Sequence of chain 2.A:
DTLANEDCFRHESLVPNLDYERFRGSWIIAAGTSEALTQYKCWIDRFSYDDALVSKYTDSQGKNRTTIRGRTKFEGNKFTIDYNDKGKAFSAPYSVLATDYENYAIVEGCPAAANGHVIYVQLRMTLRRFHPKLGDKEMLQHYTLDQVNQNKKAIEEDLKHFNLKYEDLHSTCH

This small molecule binds to this protein.
Small molecule (SMILES): NCCc1ccc(O)cc1

Binding-site contacts:
Ligand atom C6 contacts residue ILE31 of chain 2.A at 3.7 Å (hydrophobic).
Ligand atom C2 contacts residue ILE31 of chain 2.A at 4.2 Å (hydrophobic).
Ligand atom O10 contacts residue THR174 of chain 2.A at 4.4 Å.
Ligand atom C1 contacts residue PHE92 of chain 2.A at 4.4 Å (hydrophobic).
Ligand atom C4 contacts residue TYR85 of chain 2.A at 4.4 Å (hydrophobic).
Ligand atom C2 contacts residue PHE92 of chain 2.A at 4.0 Å (hydrophobic).
Ligand atom C6 contacts residue LEU39 of chain 2.A at 3.6 Å (hydrophobic).
Ligand atom C7 contacts residue TYR122 of chain 2.A at 4.0 Å (hydrophobic).
Ligand atom C5 contacts residue TRP45 of chain 2.A at 3.5 Å (hydrophobic).
Ligand atom N9 contacts residue ILE83 of chain 2.A at 3.5 Å.
Ligand atom C7 contacts residue TYR85 of chain 2.A at 4.1 Å (hydrophobic).
Ligand atom N9 contacts residue SER57 of chain 2.A at 4.4 Å.
Ligand atom C5 contacts residue LEU39 of chain 2.A at 4.2 Å (hydrophobic).
Ligand atom C8 contacts residue ILE31 of chain 2.A at 3.9 Å (hydrophobic).
Ligand atom C5 contacts residue ILE31 of chain 2.A at 4.1 Å (hydrophobic).
Ligand atom N9 contacts residue ASP47 of chain 2.A at 2.7 Å (salt-bridge).
Ligand atom C1 contacts residue TRP45 of chain 2.A at 4.2 Å (hydrophobic).
Ligand atom N9 contacts residue TYR122 of chain 2.A at 4.3 Å.
Ligand atom O10 contacts residue LEU39 of chain 2.A at 3.6 Å.
Ligand atom C2 contacts residue TRP45 of chain 2.A at 3.5 Å (hydrophobic).
Ligand atom C8 contacts residue LEU39 of chain 2.A at 3.6 Å (hydrophobic).
Ligand atom C7 contacts residue ILE31 of chain 2.A at 3.8 Å (hydrophobic).
Ligand atom O10 contacts residue ILE31 of chain 2.A at 3.7 Å.
Ligand atom C3 contacts residue LEU39 of chain 2.A at 4.4 Å (hydrophobic).
Ligand atom N9 contacts residue TRP45 of chain 2.A at 4.1 Å.
Ligand atom C7 contacts residue ASP47 of chain 2.A at 3.2 Å.
Ligand atom N9 contacts residue TYR85 of chain 2.A at 3.1 Å (h-bond).
Ligand atom C4 contacts residue TYR96 of chain 2.A at 3.7 Å (hydrophobic).
Ligand atom C3 contacts residue ILE31 of chain 2.A at 3.8 Å (hydrophobic).
Ligand atom C6 contacts residue TYR122 of chain 2.A at 3.7 Å (hydrophobic).
Ligand atom C1 contacts residue ILE31 of chain 2.A at 4.0 Å (hydrophobic).
Ligand atom C7 contacts residue TRP45 of chain 2.A at 3.6 Å (hydrophobic).
Ligand atom C4 contacts residue PHE92 of chain 2.A at 4.2 Å (hydrophobic).
Ligand atom C3 contacts residue TYR122 of chain 2.A at 3.6 Å (hydrophobic).
Ligand atom C4 contacts residue TRP45 of chain 2.A at 4.0 Å (hydrophobic).